Binding-site contacts:
Ligand atom O6 contacts residue SER132 of chain 1.A at 3.1 Å (h-bond).
Ligand atom C6 contacts residue ASP135 of chain 1.A at 3.4 Å.
Ligand atom O5 contacts residue SER132 of chain 1.A at 2.9 Å (h-bond).
Ligand atom C5 contacts residue SER132 of chain 1.A at 4.0 Å.
Ligand atom C5 contacts residue VAL87 of chain 1.A at 4.2 Å (hydrophobic).
Ligand atom C1 contacts residue SER132 of chain 1.A at 3.8 Å.
Ligand atom C4 contacts residue GLY14 of chain 1.A at 3.7 Å.
Ligand atom C6 contacts residue VAL87 of chain 1.A at 4.1 Å (hydrophobic).
Ligand atom O2 contacts residue SER132 of chain 1.A at 4.2 Å.
Ligand atom O6 contacts residue PHE130 of chain 1.A at 4.3 Å.
Ligand atom O3 contacts residue GLU13 of chain 1.A at 3.7 Å.
Ligand atom C1 contacts residue GLY131 of chain 1.A at 4.5 Å.
Ligand atom O6 contacts residue ASP135 of chain 1.A at 2.6 Å (salt-bridge).
Ligand atom C3 contacts residue GLY14 of chain 1.A at 3.9 Å.
Ligand atom O5 contacts residue LEU133 of chain 1.A at 4.4 Å.
Ligand atom O5 contacts residue GLY131 of chain 1.A at 3.8 Å.
Ligand atom O4 contacts residue VAL87 of chain 1.A at 4.1 Å.
Ligand atom O3 contacts residue GLY14 of chain 1.A at 2.9 Å (h-bond).
Ligand atom O6 contacts residue GLY131 of chain 1.A at 3.2 Å (h-bond).
Ligand atom C6 contacts residue GLY131 of chain 1.A at 4.4 Å.
Ligand atom C6 contacts residue SER132 of chain 1.A at 3.9 Å.
Ligand atom O6 contacts residue LEU133 of chain 1.A at 2.9 Å (h-bond).
Ligand atom O4 contacts residue ASP135 of chain 1.A at 2.6 Å (salt-bridge).
Ligand atom C2 contacts residue GLY131 of chain 1.A at 4.5 Å.
Ligand atom O2 contacts residue GLY14 of chain 1.A at 4.0 Å.
Ligand atom C4 contacts residue ASP135 of chain 1.A at 3.4 Å.
Ligand atom C4 contacts residue GLU13 of chain 1.A at 4.3 Å.
Ligand atom C5 contacts residue GLY131 of chain 1.A at 4.4 Å.
Ligand atom O2 contacts residue GLY131 of chain 1.A at 3.4 Å.
Ligand atom C5 contacts residue ASP135 of chain 1.A at 4.1 Å.
Ligand atom C4 contacts residue GLY131 of chain 1.A at 4.5 Å.
Ligand atom O1 contacts residue SER132 of chain 1.A at 4.3 Å.
Ligand atom O4 contacts residue GLY14 of chain 1.A at 3.6 Å.
Ligand atom O4 contacts residue GLU13 of chain 1.A at 3.4 Å.
Ligand atom C3 contacts residue GLU13 of chain 1.A at 4.5 Å.
Ligand atom C6 contacts residue LEU133 of chain 1.A at 3.6 Å (hydrophobic).
Ligand atom C7 contacts residue SER132 of chain 1.A at 3.8 Å.

The small molecule below binds the protein below.
Small molecule (SMILES): CO[C@H]1O[C@H](CO)[C@@H](O)[C@H](O)[C@@H]1O

Sequence of chain 1.A:
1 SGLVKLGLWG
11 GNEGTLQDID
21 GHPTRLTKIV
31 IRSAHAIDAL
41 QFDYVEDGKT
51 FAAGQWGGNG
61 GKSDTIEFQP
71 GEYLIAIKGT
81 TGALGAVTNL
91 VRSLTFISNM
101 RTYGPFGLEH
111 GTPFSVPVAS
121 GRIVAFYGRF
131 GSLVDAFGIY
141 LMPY